Sequence of chain 1.L:
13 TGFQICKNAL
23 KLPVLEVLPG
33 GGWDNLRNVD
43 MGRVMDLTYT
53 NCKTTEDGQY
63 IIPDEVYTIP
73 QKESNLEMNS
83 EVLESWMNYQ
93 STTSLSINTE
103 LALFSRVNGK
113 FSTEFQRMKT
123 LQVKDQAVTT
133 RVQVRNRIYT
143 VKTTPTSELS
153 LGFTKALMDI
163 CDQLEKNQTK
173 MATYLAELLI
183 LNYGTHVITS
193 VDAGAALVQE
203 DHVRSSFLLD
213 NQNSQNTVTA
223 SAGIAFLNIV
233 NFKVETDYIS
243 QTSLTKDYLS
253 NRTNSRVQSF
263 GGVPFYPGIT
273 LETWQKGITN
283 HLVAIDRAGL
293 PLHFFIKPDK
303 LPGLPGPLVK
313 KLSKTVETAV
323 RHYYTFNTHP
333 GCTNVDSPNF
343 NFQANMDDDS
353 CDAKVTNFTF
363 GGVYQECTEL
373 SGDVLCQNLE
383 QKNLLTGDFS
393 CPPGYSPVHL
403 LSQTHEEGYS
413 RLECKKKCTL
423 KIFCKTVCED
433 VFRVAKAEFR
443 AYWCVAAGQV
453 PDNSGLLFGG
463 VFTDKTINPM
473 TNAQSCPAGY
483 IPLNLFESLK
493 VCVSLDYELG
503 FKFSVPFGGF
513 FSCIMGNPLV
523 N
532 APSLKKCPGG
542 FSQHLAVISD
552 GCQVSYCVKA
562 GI

Binding-site contacts:
Ligand atom C2 contacts residue ASN169 of chain 1.L at 2.4 Å.
Ligand atom C4 contacts residue ASN169 of chain 1.L at 4.2 Å.
Ligand atom O5 contacts residue ASN169 of chain 1.L at 2.4 Å (h-bond).
Ligand atom O7 contacts residue ASN169 of chain 1.L at 3.7 Å.
Ligand atom N2 contacts residue ASN169 of chain 1.L at 2.8 Å (h-bond).
Ligand atom C1 contacts residue ASN169 of chain 1.L at 1.4 Å.
Ligand atom C5 contacts residue ASN169 of chain 1.L at 3.7 Å.
Ligand atom C7 contacts residue ASN169 of chain 1.L at 3.5 Å.
Ligand atom C3 contacts residue ASN169 of chain 1.L at 3.8 Å.

This protein binds this small molecule.
Small molecule (SMILES): CC(=O)N[C@@H]1[C@@H](O)[C@H](O)[C@@H](CO)O[C@H]1O